Sequence of chain 1.A:
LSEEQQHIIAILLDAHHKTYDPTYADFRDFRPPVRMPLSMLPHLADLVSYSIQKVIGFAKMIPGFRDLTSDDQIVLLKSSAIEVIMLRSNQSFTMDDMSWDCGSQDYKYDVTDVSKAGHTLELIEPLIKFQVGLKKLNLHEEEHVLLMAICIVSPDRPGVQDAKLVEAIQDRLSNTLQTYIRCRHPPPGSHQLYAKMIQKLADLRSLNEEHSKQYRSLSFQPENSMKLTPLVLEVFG

A protein and the small-molecule ligand that binds it are described below.
Small molecule (SMILES): CSCC[C@H](NC(=O)[C@H](CC(C)C)NC(=O)[C@H](CCSC)NC(=O)[C@@H]1CCCN1C(=O)[C@H](Cc1cnc[nH]1)NC(=O)[C@@H](N)CC(N)=O)C(=O)N[C@@H](CC(N)=O)C(=O)N[C@@H](CC(C)C)C(=O)N[C@H](C=O)CC(C)C

Binding-site contacts:
Ligand atom CD1 contacts residue LEU89 of chain 1.A at 3.9 Å (hydrophobic).
Ligand atom CD2 contacts residue LEU89 of chain 1.A at 3.7 Å (hydrophobic).
Ligand atom NE2 contacts residue LYS90 of chain 1.A at 3.4 Å.
Ligand atom CA contacts residue GLU246 of chain 1.A at 3.5 Å.
Ligand atom CB contacts residue GLU246 of chain 1.A at 3.9 Å.
Ligand atom CG contacts residue GLU246 of chain 1.A at 3.5 Å.
Ligand atom C contacts residue GLU246 of chain 1.A at 3.5 Å.
Ligand atom SD contacts residue PRO242 of chain 1.A at 3.8 Å.
Ligand atom ND1 contacts residue ILE86 of chain 1.A at 3.9 Å.
Ligand atom CB contacts residue GLU246 of chain 1.A at 3.2 Å.
Ligand atom CE contacts residue GLU246 of chain 1.A at 3.3 Å.
Ligand atom CE contacts residue PRO242 of chain 1.A at 3.3 Å (hydrophobic).
Ligand atom CD1 contacts residue ILE68 of chain 1.A at 3.5 Å (hydrophobic).
Ligand atom CD contacts residue GLU246 of chain 1.A at 3.1 Å.
Ligand atom C contacts residue GLU246 of chain 1.A at 3.8 Å.
Ligand atom NE2 contacts residue GLU246 of chain 1.A at 3.8 Å.
Ligand atom CD1 contacts residue ILE86 of chain 1.A at 4.0 Å (hydrophobic).
Ligand atom CE1 contacts residue LYS90 of chain 1.A at 3.9 Å.
Ligand atom CD2 contacts residue GLN85 of chain 1.A at 4.0 Å.
Ligand atom CG contacts residue GLU246 of chain 1.A at 3.8 Å.
Ligand atom CD2 contacts residue GLU246 of chain 1.A at 3.6 Å.
Ligand atom SD contacts residue SER82 of chain 1.A at 3.0 Å (h-bond).
Ligand atom CD2 contacts residue ILE86 of chain 1.A at 3.6 Å (hydrophobic).
Ligand atom N contacts residue GLU246 of chain 1.A at 2.9 Å (salt-bridge).
Ligand atom CD2 contacts residue ILE68 of chain 1.A at 3.9 Å (hydrophobic).
Ligand atom N contacts residue GLU246 of chain 1.A at 3.2 Å (salt-bridge).
Ligand atom CB contacts residue ILE68 of chain 1.A at 3.9 Å (hydrophobic).
Ligand atom CD1 contacts residue GLN85 of chain 1.A at 3.8 Å.
Ligand atom CA contacts residue LYS72 of chain 1.A at 3.7 Å.
Ligand atom C contacts residue GLU246 of chain 1.A at 3.7 Å.
Ligand atom O contacts residue ILE68 of chain 1.A at 3.8 Å.
Ligand atom CA contacts residue GLU246 of chain 1.A at 3.7 Å.
Ligand atom CA contacts residue GLU246 of chain 1.A at 3.6 Å.
Ligand atom N contacts residue GLU246 of chain 1.A at 2.7 Å (salt-bridge).
Ligand atom O contacts residue GLU246 of chain 1.A at 3.9 Å.
Ligand atom CD1 contacts residue LEU243 of chain 1.A at 4.0 Å (hydrophobic).
Ligand atom CB contacts residue GLU246 of chain 1.A at 3.2 Å.
Ligand atom C contacts residue LYS72 of chain 1.A at 3.9 Å.
Ligand atom CA contacts residue GLU246 of chain 1.A at 3.9 Å.
Ligand atom O contacts residue LYS72 of chain 1.A at 3.2 Å.